Binding-site contacts:
Ligand atom C26 contacts residue VAL6 of chain 1.A at 3.5 Å (hydrophobic).
Ligand atom C11 contacts residue LU81 of chain 1.J at 3.6 Å.
Ligand atom N08 contacts residue ALA7 of chain 1.A at 4.0 Å.
Ligand atom C23 contacts residue LU81 of chain 1.J at 4.1 Å.
Ligand atom O02 contacts residue TRP29 of chain 1.A at 4.1 Å.
Ligand atom C03 contacts residue ALA7 of chain 1.A at 4.2 Å (hydrophobic).
Ligand atom C13 contacts residue LU81 of chain 1.J at 3.4 Å.
Ligand atom C24 contacts residue VAL6 of chain 1.A at 4.0 Å (hydrophobic).
Ligand atom C10 contacts residue LU81 of chain 1.J at 3.8 Å.
Ligand atom C05 contacts residue VAL6 of chain 1.A at 4.0 Å (hydrophobic).
Ligand atom C15 contacts residue LU81 of chain 1.J at 4.1 Å.
Ligand atom N08 contacts residue LU81 of chain 1.J at 4.2 Å.
Ligand atom C26 contacts residue ARG8 of chain 1.A at 4.0 Å.
Ligand atom C30 contacts residue ARG8 of chain 1.A at 3.9 Å.
Ligand atom C07 contacts residue VAL6 of chain 1.A at 3.4 Å (hydrophobic).
Ligand atom N08 contacts residue VAL6 of chain 1.A at 3.8 Å.
Ligand atom C32 contacts residue ASP71 of chain 1.A at 4.0 Å.
Ligand atom C09 contacts residue VAL6 of chain 1.A at 4.1 Å (hydrophobic).
Ligand atom C29 contacts residue ARG8 of chain 1.A at 3.6 Å.
Ligand atom C17 contacts residue LU81 of chain 1.J at 3.6 Å.
Ligand atom C07 contacts residue TRP29 of chain 1.A at 4.0 Å (hydrophobic).
Ligand atom C04 contacts residue TRP29 of chain 1.A at 4.1 Å (hydrophobic).
Ligand atom C01 contacts residue TRP29 of chain 1.A at 3.6 Å (hydrophobic).
Ligand atom C07 contacts residue ALA7 of chain 1.A at 3.4 Å (hydrophobic).
Ligand atom C10 contacts residue VAL6 of chain 1.A at 4.3 Å (hydrophobic).
Ligand atom C05 contacts residue ALA7 of chain 1.A at 4.0 Å (hydrophobic).
Ligand atom C22 contacts residue LU81 of chain 1.J at 4.3 Å.
Ligand atom C32 contacts residue ARG8 of chain 1.A at 3.5 Å.
Ligand atom C04 contacts residue ALA7 of chain 1.A at 3.7 Å (hydrophobic).
Ligand atom C01 contacts residue ILE68 of chain 1.A at 4.3 Å (hydrophobic).
Ligand atom C12 contacts residue LU81 of chain 1.J at 3.5 Å.
Ligand atom N18 contacts residue LU81 of chain 1.J at 4.3 Å.
Ligand atom C14 contacts residue LU81 of chain 1.J at 4.0 Å.
Ligand atom O28 contacts residue ARG8 of chain 1.A at 3.0 Å (salt-bridge).
Ligand atom C09 contacts residue LU81 of chain 1.J at 3.6 Å.
Ligand atom C27 contacts residue ARG8 of chain 1.A at 3.6 Å.
Ligand atom C19 contacts residue LU81 of chain 1.J at 4.1 Å.
Ligand atom O31 contacts residue ARG8 of chain 1.A at 4.1 Å.
Ligand atom C06 contacts residue VAL6 of chain 1.A at 3.6 Å (hydrophobic).
Ligand atom C16 contacts residue LU81 of chain 1.J at 4.0 Å.

A protein and the small-molecule ligand that binds it are described below.
Small molecule (SMILES): COc1cc(-c2cncc(-c3ccc(C4CCN(C)CC4)cc3)c2C)cc(OC)c1OC

Sequence of chain 1.A:
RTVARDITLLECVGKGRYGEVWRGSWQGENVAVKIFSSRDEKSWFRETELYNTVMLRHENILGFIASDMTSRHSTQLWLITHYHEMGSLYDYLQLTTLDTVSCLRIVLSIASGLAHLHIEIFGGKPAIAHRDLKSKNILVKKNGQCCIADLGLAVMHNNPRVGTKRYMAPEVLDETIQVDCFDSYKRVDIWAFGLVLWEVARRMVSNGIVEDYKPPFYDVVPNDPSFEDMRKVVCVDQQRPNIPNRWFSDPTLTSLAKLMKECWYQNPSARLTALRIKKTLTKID